Binding-site contacts:
Ligand atom C2 contacts residue THR200 of chain 1.E at 4.5 Å.
Ligand atom C6 contacts residue ARG194 of chain 1.E at 4.0 Å.
Ligand atom C5 contacts residue ASN199 of chain 1.E at 3.7 Å.
Ligand atom N2 contacts residue ASN199 of chain 1.E at 2.8 Å (h-bond).
Ligand atom O6 contacts residue ARG194 of chain 1.E at 4.2 Å.
Ligand atom C8 contacts residue ASN199 of chain 1.E at 3.6 Å.
Ligand atom C8 contacts residue VAL176 of chain 1.E at 4.4 Å (hydrophobic).
Ligand atom C3 contacts residue ASN199 of chain 1.E at 3.7 Å.
Ligand atom C8 contacts residue ILE196 of chain 1.E at 3.9 Å (hydrophobic).
Ligand atom O5 contacts residue ASN199 of chain 1.E at 2.4 Å (h-bond).
Ligand atom C1 contacts residue ASN199 of chain 1.E at 1.5 Å.
Ligand atom C1 contacts residue THR200 of chain 1.E at 4.4 Å.
Ligand atom O5 contacts residue ARG194 of chain 1.E at 3.0 Å (salt-bridge).
Ligand atom C7 contacts residue THR200 of chain 1.E at 3.8 Å.
Ligand atom O7 contacts residue ARG310 of chain 1.C at 4.5 Å.
Ligand atom C5 contacts residue ARG194 of chain 1.E at 4.2 Å.
Ligand atom C4 contacts residue ASN199 of chain 1.E at 4.2 Å.
Ligand atom C2 contacts residue ASN199 of chain 1.E at 2.5 Å.
Ligand atom C8 contacts residue THR200 of chain 1.E at 3.2 Å.
Ligand atom N2 contacts residue THR200 of chain 1.E at 3.3 Å (h-bond).
Ligand atom C7 contacts residue ASN199 of chain 1.E at 3.4 Å.
Ligand atom C1 contacts residue ARG194 of chain 1.E at 3.8 Å.
Ligand atom O7 contacts residue ASN199 of chain 1.E at 3.7 Å.

Sequence of chain 1.E:
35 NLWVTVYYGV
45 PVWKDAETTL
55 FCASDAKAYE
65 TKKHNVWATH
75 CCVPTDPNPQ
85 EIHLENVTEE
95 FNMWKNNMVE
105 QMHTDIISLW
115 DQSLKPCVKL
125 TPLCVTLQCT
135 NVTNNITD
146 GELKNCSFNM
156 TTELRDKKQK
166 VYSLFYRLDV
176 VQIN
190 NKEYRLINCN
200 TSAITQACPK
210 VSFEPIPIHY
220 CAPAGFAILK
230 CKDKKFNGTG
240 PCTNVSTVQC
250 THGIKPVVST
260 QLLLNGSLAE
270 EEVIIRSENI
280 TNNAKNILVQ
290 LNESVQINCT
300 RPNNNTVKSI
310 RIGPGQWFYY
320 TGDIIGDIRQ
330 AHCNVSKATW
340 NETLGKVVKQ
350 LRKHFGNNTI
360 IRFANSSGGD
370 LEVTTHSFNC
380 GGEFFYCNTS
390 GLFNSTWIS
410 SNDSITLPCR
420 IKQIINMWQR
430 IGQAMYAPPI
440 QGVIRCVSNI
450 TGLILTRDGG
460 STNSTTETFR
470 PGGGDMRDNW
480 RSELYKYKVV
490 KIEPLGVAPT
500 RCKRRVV

Sequence of chain 1.C:
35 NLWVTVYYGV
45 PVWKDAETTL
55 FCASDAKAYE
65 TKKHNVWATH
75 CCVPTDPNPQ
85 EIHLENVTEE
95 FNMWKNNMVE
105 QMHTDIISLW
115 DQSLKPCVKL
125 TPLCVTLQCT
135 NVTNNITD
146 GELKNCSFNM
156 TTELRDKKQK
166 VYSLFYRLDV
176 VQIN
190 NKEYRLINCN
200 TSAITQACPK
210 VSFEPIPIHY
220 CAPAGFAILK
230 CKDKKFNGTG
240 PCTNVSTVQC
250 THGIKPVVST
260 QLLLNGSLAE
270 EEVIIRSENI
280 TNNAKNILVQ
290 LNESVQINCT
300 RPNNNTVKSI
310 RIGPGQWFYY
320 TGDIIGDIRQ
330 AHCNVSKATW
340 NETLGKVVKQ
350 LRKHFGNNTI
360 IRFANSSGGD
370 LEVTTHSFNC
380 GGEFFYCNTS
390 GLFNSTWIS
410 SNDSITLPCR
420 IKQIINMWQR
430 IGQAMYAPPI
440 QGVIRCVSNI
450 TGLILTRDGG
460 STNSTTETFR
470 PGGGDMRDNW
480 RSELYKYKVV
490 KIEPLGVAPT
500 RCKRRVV

This small molecule binds to this protein.
Small molecule (SMILES): CC(=O)N[C@H]1[C@H](O[C@H]2[C@H](O)[C@@H](NC(C)=O)CO[C@@H]2CO)O[C@H](CO)[C@@H](O)[C@@H]1O